Binding-site contacts:
Ligand atom C22 contacts residue TYR272 of chain 1.C at 3.3 Å (hydrophobic).
Ligand atom C22 contacts residue SER88 of chain 1.C at 3.5 Å.
Ligand atom O2 contacts residue LEU268 of chain 1.C at 3.7 Å.
Ligand atom C4 contacts residue CYS84 of chain 1.C at 3.6 Å (hydrophobic).
Ligand atom C11 contacts residue PHE81 of chain 1.C at 3.5 Å (hydrophobic).
Ligand atom C7 contacts residue TYR126 of chain 1.C at 3.6 Å (hydrophobic).
Ligand atom C25 contacts residue CYS84 of chain 1.C at 3.7 Å (hydrophobic).
Ligand atom C15 contacts residue HIS248 of chain 1.C at 3.7 Å.
Ligand atom N1 contacts residue HIS248 of chain 1.C at 3.6 Å (h-bond).
Ligand atom O2 contacts residue HIS122 of chain 1.C at 2.6 Å (h-bond).
Ligand atom N contacts residue ILE140 of chain 1.C at 3.8 Å.
Ligand atom C12 contacts residue GLN85 of chain 1.C at 3.7 Å.
Ligand atom C5 contacts residue SER88 of chain 1.C at 3.6 Å.
Ligand atom C14 contacts residue LEU268 of chain 1.C at 3.7 Å (hydrophobic).
Ligand atom C25 contacts residue ILE140 of chain 1.C at 3.6 Å (hydrophobic).
Ligand atom C22 contacts residue HIS122 of chain 1.C at 3.4 Å.
Ligand atom O1 contacts residue HIS248 of chain 1.C at 3.1 Å.
Ligand atom O2 contacts residue TYR272 of chain 1.C at 3.3 Å (h-bond).
Ligand atom C13 contacts residue LEU268 of chain 1.C at 3.8 Å (hydrophobic).
Ligand atom N2 contacts residue CYS84 of chain 1.C at 3.7 Å.
Ligand atom O3 contacts residue HIS248 of chain 1.C at 2.7 Å (h-bond).
Ligand atom C13 contacts residue GLN85 of chain 1.C at 3.3 Å.
Ligand atom C17 contacts residue CYS84 of chain 1.C at 3.2 Å (hydrophobic).
Ligand atom N contacts residue CYS84 of chain 1.C at 3.8 Å.
Ligand atom C8 contacts residue SER88 of chain 1.C at 3.4 Å.
Ligand atom C5 contacts residue CYS84 of chain 1.C at 3.6 Å (hydrophobic).
Ligand atom C13 contacts residue LEU264 of chain 1.C at 3.5 Å (hydrophobic).
Ligand atom C22 contacts residue HIS248 of chain 1.C at 3.7 Å.
Ligand atom C21 contacts residue PHE162 of chain 1.C at 3.0 Å (hydrophobic).
Ligand atom O3 contacts residue HIS122 of chain 1.C at 3.6 Å.
Ligand atom O2 contacts residue SER88 of chain 1.C at 2.8 Å (h-bond).
Ligand atom C12 contacts residue PHE81 of chain 1.C at 3.5 Å (hydrophobic).
Ligand atom C20 contacts residue PHE162 of chain 1.C at 3.3 Å (hydrophobic).
Ligand atom C15 contacts residue CYS84 of chain 1.C at 3.7 Å (hydrophobic).
Ligand atom C18 contacts residue CYS84 of chain 1.C at 3.8 Å (hydrophobic).
Ligand atom C10 contacts residue CYS84 of chain 1.C at 3.8 Å (hydrophobic).
Ligand atom C16 contacts residue PHE162 of chain 1.C at 3.5 Å (hydrophobic).
Ligand atom O3 contacts residue TYR272 of chain 1.C at 2.5 Å (h-bond).
Ligand atom C18 contacts residue ILE80 of chain 1.C at 3.7 Å (hydrophobic).
Ligand atom C14 contacts residue GLN85 of chain 1.C at 3.7 Å.

This protein binds this small molecule.
Small molecule (SMILES): CN(CCOc1ccc(C[C@H](Nc2ccccc2C(=O)c2ccccc2)C(=O)O)cc1)c1ccccn1

Sequence of chain 1.C:
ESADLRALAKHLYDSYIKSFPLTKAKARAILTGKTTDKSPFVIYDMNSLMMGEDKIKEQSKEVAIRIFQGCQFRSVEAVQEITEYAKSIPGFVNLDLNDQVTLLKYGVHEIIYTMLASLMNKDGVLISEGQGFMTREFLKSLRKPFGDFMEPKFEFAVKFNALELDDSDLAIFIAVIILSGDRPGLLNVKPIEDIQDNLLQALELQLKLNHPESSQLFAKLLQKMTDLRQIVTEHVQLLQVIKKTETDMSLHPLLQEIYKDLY